A small-molecule ligand and the protein it binds are described below.
Small molecule (SMILES): CC(=O)N[C@@H]1[C@@H](O)[C@H](O[C@@H]2O[C@H](CO[C@]3(C(=O)O)C[C@H](O)[C@@H](NC(C)=O)[C@H]([C@H](O)[C@H](O)CO)O3)[C@H](O)[C@H](O)[C@H]2O)[C@@H](CO)O[C@H]1O

Sequence of chain 1.A:
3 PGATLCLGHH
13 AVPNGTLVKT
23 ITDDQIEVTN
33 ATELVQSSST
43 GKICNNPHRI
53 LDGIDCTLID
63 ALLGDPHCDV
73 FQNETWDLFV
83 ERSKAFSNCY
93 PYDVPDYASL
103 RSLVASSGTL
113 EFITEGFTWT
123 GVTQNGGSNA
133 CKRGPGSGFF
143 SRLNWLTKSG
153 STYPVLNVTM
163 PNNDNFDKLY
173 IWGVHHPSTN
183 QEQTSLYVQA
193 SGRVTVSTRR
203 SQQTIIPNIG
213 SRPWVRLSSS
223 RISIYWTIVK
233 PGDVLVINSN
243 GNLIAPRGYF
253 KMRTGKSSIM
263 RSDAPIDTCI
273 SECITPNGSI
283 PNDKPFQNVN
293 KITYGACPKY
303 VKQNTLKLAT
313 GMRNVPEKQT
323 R

Binding-site contacts:
Ligand atom O10 contacts residue LEU188 of chain 1.A at 3.2 Å.
Ligand atom C10 contacts residue LEU188 of chain 1.A at 4.2 Å (hydrophobic).
Ligand atom O10 contacts residue THR149 of chain 1.A at 4.4 Å.
Ligand atom O4 contacts residue GLY129 of chain 1.A at 3.9 Å.
Ligand atom O9 contacts residue SER222 of chain 1.A at 3.3 Å (h-bond).
Ligand atom C6 contacts residue TRP147 of chain 1.A at 4.5 Å (hydrophobic).
Ligand atom O9 contacts residue SER220 of chain 1.A at 4.5 Å.
Ligand atom C11 contacts residue GLY128 of chain 1.A at 3.7 Å.
Ligand atom O1B contacts residue SER130 of chain 1.A at 3.5 Å.
Ligand atom N5 contacts residue GLY129 of chain 1.A at 3.0 Å (h-bond).
Ligand atom O9 contacts residue HIS177 of chain 1.A at 3.5 Å (h-bond).
Ligand atom C8 contacts residue TRP147 of chain 1.A at 4.1 Å (hydrophobic).
Ligand atom C8 contacts residue GLU184 of chain 1.A at 4.3 Å.
Ligand atom C9 contacts residue GLU184 of chain 1.A at 3.0 Å.
Ligand atom O8 contacts residue TYR92 of chain 1.A at 3.3 Å (h-bond).
Ligand atom C4 contacts residue GLY129 of chain 1.A at 3.6 Å.
Ligand atom O1A contacts residue ASN131 of chain 1.A at 4.1 Å.
Ligand atom C8 contacts residue LEU188 of chain 1.A at 4.0 Å (hydrophobic).
Ligand atom C6 contacts residue GLY129 of chain 1.A at 4.3 Å.
Ligand atom O9 contacts residue GLU184 of chain 1.A at 2.4 Å (salt-bridge).
Ligand atom C7 contacts residue LEU188 of chain 1.A at 4.3 Å (hydrophobic).
Ligand atom C9 contacts residue TRP147 of chain 1.A at 4.0 Å (hydrophobic).
Ligand atom C9 contacts residue HIS177 of chain 1.A at 3.7 Å.
Ligand atom C11 contacts residue TRP147 of chain 1.A at 4.2 Å (hydrophobic).
Ligand atom C9 contacts residue TYR92 of chain 1.A at 3.6 Å (hydrophobic).
Ligand atom O8 contacts residue TRP147 of chain 1.A at 3.7 Å.
Ligand atom O9 contacts residue TYR92 of chain 1.A at 2.7 Å (h-bond).
Ligand atom C7 contacts residue TRP147 of chain 1.A at 4.0 Å (hydrophobic).
Ligand atom C1 contacts residue ASN131 of chain 1.A at 3.9 Å.
Ligand atom O1B contacts residue ASN131 of chain 1.A at 3.0 Å (h-bond).
Ligand atom N5 contacts residue TRP147 of chain 1.A at 4.5 Å.
Ligand atom C1 contacts residue SER130 of chain 1.A at 3.6 Å.
Ligand atom C11 contacts residue GLY129 of chain 1.A at 3.9 Å.
Ligand atom C5 contacts residue GLY129 of chain 1.A at 3.8 Å.
Ligand atom C11 contacts residue THR149 of chain 1.A at 4.0 Å.
Ligand atom C10 contacts residue GLY129 of chain 1.A at 4.0 Å.
Ligand atom C9 contacts residue LEU188 of chain 1.A at 3.7 Å (hydrophobic).
Ligand atom O7 contacts residue LEU188 of chain 1.A at 3.5 Å.
Ligand atom O1A contacts residue SER130 of chain 1.A at 2.9 Å (h-bond).
Ligand atom C8 contacts residue TYR92 of chain 1.A at 4.1 Å (hydrophobic).